A small-molecule ligand and the protein it binds are described below.
Small molecule (SMILES): CC(C)C[C@H](NC(=O)[C@H](CCC(N)=O)NC(=O)[C@@H](NC(=O)[C@H](CCC(=O)O)NC(=O)[C@H](CCCN=C(N)N)NC(=O)[C@H](CCCN=C(N)N)NC(=O)[C@@H](NC(=O)[C@H](C)N)[C@@H](C)O)[C@@H](C)OP(=O)(O)O)C(=O)O

Sequence of chain 1.A:
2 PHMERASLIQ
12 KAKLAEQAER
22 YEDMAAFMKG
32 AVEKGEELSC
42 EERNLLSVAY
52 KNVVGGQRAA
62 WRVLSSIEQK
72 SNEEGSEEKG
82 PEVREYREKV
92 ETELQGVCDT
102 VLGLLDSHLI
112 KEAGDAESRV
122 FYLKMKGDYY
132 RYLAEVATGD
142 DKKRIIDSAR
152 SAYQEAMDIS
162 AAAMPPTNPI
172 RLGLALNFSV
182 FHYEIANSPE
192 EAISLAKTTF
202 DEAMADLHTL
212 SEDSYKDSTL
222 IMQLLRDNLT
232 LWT

Binding-site contacts:
Ligand atom NE2 contacts residue LEU221 of chain 1.A at 3.6 Å.
Ligand atom P contacts residue ARG132 of chain 1.A at 3.7 Å.
Ligand atom NH2 contacts residue ARG63 of chain 1.A at 3.0 Å (salt-bridge).
Ligand atom CG contacts residue SER48 of chain 1.A at 3.2 Å.
Ligand atom NH1 contacts residue ARG63 of chain 1.A at 3.4 Å (salt-bridge).
Ligand atom O2P contacts residue ARG59 of chain 1.A at 2.8 Å (salt-bridge).
Ligand atom CA contacts residue ASN178 of chain 1.A at 3.6 Å.
Ligand atom O contacts residue VAL181 of chain 1.A at 3.7 Å.
Ligand atom P contacts residue ARG59 of chain 1.A at 3.7 Å.
Ligand atom O2P contacts residue TYR133 of chain 1.A at 3.8 Å.
Ligand atom O3P contacts residue ARG59 of chain 1.A at 3.2 Å (salt-bridge).
Ligand atom CD1 contacts residue VAL49 of chain 1.A at 3.5 Å (hydrophobic).
Ligand atom CA contacts residue ASN229 of chain 1.A at 3.9 Å.
Ligand atom CB contacts residue ASN178 of chain 1.A at 3.5 Å.
Ligand atom NH2 contacts residue GLU185 of chain 1.A at 3.4 Å (salt-bridge).
Ligand atom NE contacts residue VAL181 of chain 1.A at 3.7 Å.
Ligand atom CD2 contacts residue SER48 of chain 1.A at 2.8 Å.
Ligand atom C contacts residue LYS125 of chain 1.A at 3.2 Å.
Ligand atom CD contacts residue GLU185 of chain 1.A at 3.0 Å.
Ligand atom N contacts residue ASN178 of chain 1.A at 3.3 Å (h-bond).
Ligand atom O contacts residue LYS125 of chain 1.A at 3.2 Å (salt-bridge).
Ligand atom C contacts residue ASN229 of chain 1.A at 3.6 Å.
Ligand atom O contacts residue LEU177 of chain 1.A at 3.8 Å.
Ligand atom O1P contacts residue TYR133 of chain 1.A at 2.6 Å (h-bond).
Ligand atom OXT contacts residue LYS125 of chain 1.A at 2.6 Å (salt-bridge).
Ligand atom CZ contacts residue GLU185 of chain 1.A at 3.7 Å.
Ligand atom O1P contacts residue ARG132 of chain 1.A at 3.0 Å (salt-bridge).
Ligand atom CB contacts residue ASN229 of chain 1.A at 3.6 Å.
Ligand atom P contacts residue TYR133 of chain 1.A at 3.6 Å.
Ligand atom CG contacts residue LEU225 of chain 1.A at 3.5 Å (hydrophobic).
Ligand atom NH2 contacts residue ARG132 of chain 1.A at 3.3 Å (salt-bridge).
Ligand atom O contacts residue ASN178 of chain 1.A at 3.5 Å (h-bond).
Ligand atom NE contacts residue GLU185 of chain 1.A at 2.7 Å (salt-bridge).
Ligand atom CZ contacts residue ARG63 of chain 1.A at 3.4 Å.
Ligand atom O3P contacts residue ARG132 of chain 1.A at 2.9 Å (salt-bridge).
Ligand atom N contacts residue ASN229 of chain 1.A at 2.9 Å (h-bond).
Ligand atom CG2 contacts residue VAL181 of chain 1.A at 3.8 Å (hydrophobic).
Ligand atom CA contacts residue ASN229 of chain 1.A at 3.4 Å.
Ligand atom NH2 contacts residue ARG59 of chain 1.A at 3.4 Å (salt-bridge).
Ligand atom O contacts residue ASN229 of chain 1.A at 3.1 Å (h-bond).